A protein and the small-molecule ligand that binds it are described below.
Small molecule (SMILES): CC(=O)N[C@@H](CC(C)C)C(=O)N[C@@H](C)C(=O)N[C@@H](CC(=O)O)[C@@H](O)[C@H](C)CO

Sequence of chain 1.V:
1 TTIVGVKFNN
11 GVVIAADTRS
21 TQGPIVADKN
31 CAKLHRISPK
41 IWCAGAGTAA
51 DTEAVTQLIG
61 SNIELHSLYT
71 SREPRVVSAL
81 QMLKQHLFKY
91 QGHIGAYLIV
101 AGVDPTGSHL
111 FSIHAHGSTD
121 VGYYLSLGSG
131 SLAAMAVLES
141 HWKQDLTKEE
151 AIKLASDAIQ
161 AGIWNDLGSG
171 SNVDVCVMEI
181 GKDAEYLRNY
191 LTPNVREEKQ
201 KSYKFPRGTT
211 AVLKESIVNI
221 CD

Binding-site contacts:
Ligand atom O contacts residue SER20 of chain 1.V at 3.1 Å (h-bond).
Ligand atom CG contacts residue ASP125 of chain 1.W at 3.7 Å.
Ligand atom CA contacts residue GLY47 of chain 1.V at 3.4 Å.
Ligand atom CG contacts residue MG1 of chain 1.SA at 2.9 Å.
Ligand atom OD2 contacts residue ALA49 of chain 1.V at 2.9 Å.
Ligand atom CA contacts residue THR1 of chain 1.V at 2.4 Å.
Ligand atom C contacts residue THR1 of chain 1.V at 1.4 Å.
Ligand atom C2 contacts residue GLY168 of chain 1.V at 3.7 Å.
Ligand atom CH3 contacts residue ASP125 of chain 1.W at 3.5 Å.
Ligand atom OD1 contacts residue MG1 of chain 1.SA at 2.2 Å.
Ligand atom C3 contacts residue THR1 of chain 1.V at 2.5 Å.
Ligand atom O contacts residue THR48 of chain 1.V at 3.8 Å.
Ligand atom O contacts residue GLY47 of chain 1.V at 3.1 Å (h-bond).
Ligand atom O contacts residue ALA49 of chain 1.V at 2.9 Å (h-bond).
Ligand atom OD1 contacts residue CYS31 of chain 1.V at 3.1 Å (h-bond).
Ligand atom N contacts residue GLY47 of chain 1.V at 2.9 Å (h-bond).
Ligand atom C2 contacts residue THR1 of chain 1.V at 1.5 Å.
Ligand atom C3 contacts residue ARG19 of chain 1.V at 3.5 Å.
Ligand atom CB contacts residue ASP125 of chain 1.W at 3.8 Å.
Ligand atom CD2 contacts residue GLN22 of chain 1.V at 3.5 Å.
Ligand atom O contacts residue GLN22 of chain 1.V at 3.7 Å.
Ligand atom CD2 contacts residue ALA27 of chain 1.V at 3.8 Å (hydrophobic).
Ligand atom N contacts residue THR1 of chain 1.V at 3.6 Å.
Ligand atom O contacts residue THR1 of chain 1.V at 3.6 Å.
Ligand atom C contacts residue ASP125 of chain 1.W at 3.7 Å.
Ligand atom N contacts residue THR21 of chain 1.V at 3.1 Å (h-bond).
Ligand atom O contacts residue THR21 of chain 1.V at 3.5 Å (h-bond).
Ligand atom C1 contacts residue THR1 of chain 1.V at 2.5 Å.
Ligand atom O contacts residue ALA46 of chain 1.V at 3.8 Å.
Ligand atom N contacts residue ASP125 of chain 1.W at 2.9 Å (salt-bridge).
Ligand atom CB contacts residue THR1 of chain 1.V at 2.5 Å.
Ligand atom OD1 contacts residue LYS33 of chain 1.V at 3.1 Å.
Ligand atom O contacts residue THR1 of chain 1.V at 2.3 Å (h-bond).
Ligand atom OD2 contacts residue MG1 of chain 1.SA at 2.9 Å.
Ligand atom C3 contacts residue GLY168 of chain 1.V at 3.1 Å.
Ligand atom C1 contacts residue MES1 of chain 1.TA at 3.4 Å.
Ligand atom O contacts residue MES1 of chain 1.TA at 2.8 Å (h-bond).
Ligand atom O contacts residue THR21 of chain 1.V at 3.1 Å (h-bond).
Ligand atom C contacts residue GLY47 of chain 1.V at 3.6 Å.
Ligand atom CA contacts residue THR21 of chain 1.V at 3.8 Å.

Sequence of chain 1.W:
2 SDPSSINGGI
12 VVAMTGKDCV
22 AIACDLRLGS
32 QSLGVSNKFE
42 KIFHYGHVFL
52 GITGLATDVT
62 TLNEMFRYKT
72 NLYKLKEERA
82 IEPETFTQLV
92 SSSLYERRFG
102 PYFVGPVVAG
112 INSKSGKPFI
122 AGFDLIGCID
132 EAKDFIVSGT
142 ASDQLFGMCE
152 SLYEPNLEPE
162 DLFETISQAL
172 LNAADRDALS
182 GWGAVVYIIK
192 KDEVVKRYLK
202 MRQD